The protein below binds the small molecule below.
Small molecule (SMILES): Nc1ccn([C@H]2C[C@H](O)[C@@H](COP(=O)(O)O)O2)c(=O)n1

Binding-site contacts:
Ligand atom O5' contacts residue DA1 of chain 1.RE at 4.3 Å.
Ligand atom C5' contacts residue PRO205 of chain 1.RA at 4.5 Å (hydrophobic).
Ligand atom O3' contacts residue PRO205 of chain 1.RA at 4.2 Å.
Ligand atom C4' contacts residue DA1 of chain 1.RE at 3.9 Å.
Ligand atom C5' contacts residue DA1 of chain 1.RE at 4.4 Å.
Ligand atom C2' contacts residue DA1 of chain 1.RE at 3.1 Å.
Ligand atom O3' contacts residue DA1 of chain 1.RE at 1.6 Å.
Ligand atom C3' contacts residue DA1 of chain 1.RE at 2.6 Å.

Sequence of chain 1.RA:
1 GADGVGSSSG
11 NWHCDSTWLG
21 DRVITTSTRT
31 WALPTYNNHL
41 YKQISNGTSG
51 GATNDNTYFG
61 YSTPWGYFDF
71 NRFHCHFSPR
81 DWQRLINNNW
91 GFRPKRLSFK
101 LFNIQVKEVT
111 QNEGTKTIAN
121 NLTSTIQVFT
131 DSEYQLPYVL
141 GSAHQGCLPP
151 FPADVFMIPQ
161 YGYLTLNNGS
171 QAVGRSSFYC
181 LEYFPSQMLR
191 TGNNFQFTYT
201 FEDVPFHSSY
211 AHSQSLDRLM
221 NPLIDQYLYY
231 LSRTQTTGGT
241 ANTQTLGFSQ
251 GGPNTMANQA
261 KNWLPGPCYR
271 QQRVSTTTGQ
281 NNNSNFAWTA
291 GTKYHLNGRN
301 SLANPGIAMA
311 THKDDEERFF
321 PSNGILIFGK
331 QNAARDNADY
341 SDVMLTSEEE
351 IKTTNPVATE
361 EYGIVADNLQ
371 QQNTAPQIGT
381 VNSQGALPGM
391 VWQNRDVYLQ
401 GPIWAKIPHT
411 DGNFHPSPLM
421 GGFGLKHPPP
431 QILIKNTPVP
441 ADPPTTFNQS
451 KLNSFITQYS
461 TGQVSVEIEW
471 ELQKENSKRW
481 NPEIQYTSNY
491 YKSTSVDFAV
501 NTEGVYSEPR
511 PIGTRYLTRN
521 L